A small-molecule ligand and the protein it binds are described below.
Small molecule (SMILES): CC(=O)N[C@@H]1[C@@H](O)[C@H](O)[C@@H](CO)O[C@H]1O

Sequence of chain 1.C:
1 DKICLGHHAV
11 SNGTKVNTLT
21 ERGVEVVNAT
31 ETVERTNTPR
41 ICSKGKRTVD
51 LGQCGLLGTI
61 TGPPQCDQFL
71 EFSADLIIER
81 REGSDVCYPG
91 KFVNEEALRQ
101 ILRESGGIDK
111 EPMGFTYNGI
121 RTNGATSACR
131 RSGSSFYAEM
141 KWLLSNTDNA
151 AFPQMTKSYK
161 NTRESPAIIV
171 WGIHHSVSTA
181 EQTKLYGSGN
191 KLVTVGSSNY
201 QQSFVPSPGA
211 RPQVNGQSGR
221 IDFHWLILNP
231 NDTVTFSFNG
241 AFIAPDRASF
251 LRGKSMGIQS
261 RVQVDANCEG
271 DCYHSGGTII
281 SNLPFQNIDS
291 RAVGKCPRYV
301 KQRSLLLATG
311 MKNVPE

Binding-site contacts:
Ligand atom O5 contacts residue ALA29 of chain 1.C at 4.3 Å.
Ligand atom O6 contacts residue LEU52 of chain 1.D at 3.2 Å.
Ligand atom C1 contacts residue THR309 of chain 1.C at 3.9 Å.
Ligand atom C2 contacts residue ASN28 of chain 1.C at 2.4 Å.
Ligand atom C5 contacts residue ASN28 of chain 1.C at 3.7 Å.
Ligand atom C3 contacts residue ASN28 of chain 1.C at 3.7 Å.
Ligand atom C4 contacts residue ASN28 of chain 1.C at 4.2 Å.
Ligand atom C7 contacts residue ASN28 of chain 1.C at 3.1 Å.
Ligand atom C1 contacts residue ASN28 of chain 1.C at 1.4 Å.
Ligand atom C8 contacts residue ASN28 of chain 1.C at 4.3 Å.
Ligand atom C6 contacts residue LEU52 of chain 1.D at 4.0 Å (hydrophobic).
Ligand atom O7 contacts residue ASN28 of chain 1.C at 3.1 Å (h-bond).
Ligand atom C6 contacts residue THR30 of chain 1.C at 3.9 Å.
Ligand atom N2 contacts residue ASN28 of chain 1.C at 2.8 Å (h-bond).
Ligand atom O5 contacts residue THR309 of chain 1.C at 3.4 Å (h-bond).
Ligand atom O5 contacts residue ASN28 of chain 1.C at 2.4 Å (h-bond).
Ligand atom O6 contacts residue THR309 of chain 1.C at 3.6 Å.
Ligand atom C6 contacts residue THR309 of chain 1.C at 4.4 Å.

Sequence of chain 1.D:
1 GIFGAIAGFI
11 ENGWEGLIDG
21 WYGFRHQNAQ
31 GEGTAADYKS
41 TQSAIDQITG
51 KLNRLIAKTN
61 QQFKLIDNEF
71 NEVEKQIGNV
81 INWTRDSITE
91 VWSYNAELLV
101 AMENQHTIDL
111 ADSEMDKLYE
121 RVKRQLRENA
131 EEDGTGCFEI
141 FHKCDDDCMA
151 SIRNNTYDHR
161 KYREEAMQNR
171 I